Binding-site contacts:
Ligand atom OE2 contacts residue SER86 of chain 1.A at 3.0 Å (h-bond).
Ligand atom O contacts residue THR233 of chain 1.A at 3.5 Å.
Ligand atom O contacts residue GLN113 of chain 1.A at 3.5 Å (h-bond).
Ligand atom N contacts residue LEU230 of chain 1.A at 2.8 Å (h-bond).
Ligand atom NH2 contacts residue SER198 of chain 1.A at 3.0 Å (h-bond).
Ligand atom CA contacts residue LEU230 of chain 1.A at 3.4 Å (hydrophobic).
Ligand atom CG contacts residue ASN195 of chain 1.A at 3.4 Å.
Ligand atom NH2 contacts residue ASP199 of chain 1.A at 2.9 Å (salt-bridge).
Ligand atom O contacts residue LEU230 of chain 1.A at 3.5 Å.
Ligand atom CB contacts residue ASN272 of chain 1.A at 3.1 Å.
Ligand atom NH2 contacts residue GLU262 of chain 1.A at 2.8 Å (salt-bridge).
Ligand atom NH1 contacts residue GLU267 of chain 1.A at 3.4 Å (salt-bridge).
Ligand atom NH2 contacts residue GLU267 of chain 1.A at 3.3 Å (salt-bridge).
Ligand atom NH1 contacts residue PHE271 of chain 1.A at 3.5 Å.
Ligand atom CA contacts residue PHE271 of chain 1.A at 3.2 Å (hydrophobic).
Ligand atom CB contacts residue GLU273 of chain 1.A at 3.4 Å.
Ligand atom CA contacts residue LEU230 of chain 1.A at 3.5 Å (hydrophobic).
Ligand atom C contacts residue GLY232 of chain 1.A at 3.5 Å.
Ligand atom NH1 contacts residue ASN272 of chain 1.A at 2.8 Å (h-bond).
Ligand atom CZ contacts residue PHE271 of chain 1.A at 3.5 Å (hydrophobic).
Ligand atom O contacts residue GLY232 of chain 1.A at 3.1 Å (h-bond).
Ligand atom C contacts residue LEU230 of chain 1.A at 3.3 Å (hydrophobic).
Ligand atom CG contacts residue THR233 of chain 1.A at 3.3 Å.
Ligand atom N contacts residue GLN113 of chain 1.A at 3.2 Å (h-bond).
Ligand atom O contacts residue TYR235 of chain 1.A at 3.1 Å.
Ligand atom N contacts residue TYR235 of chain 1.A at 3.1 Å (h-bond).
Ligand atom N contacts residue GLY232 of chain 1.A at 2.8 Å (h-bond).
Ligand atom OG contacts residue ASN272 of chain 1.A at 3.1 Å (h-bond).
Ligand atom CB contacts residue PRO274 of chain 1.A at 3.5 Å (hydrophobic).
Ligand atom O contacts residue VAL231 of chain 1.A at 3.2 Å.
Ligand atom O contacts residue PRO234 of chain 1.A at 3.4 Å.
Ligand atom OE1 contacts residue ASN195 of chain 1.A at 2.8 Å (h-bond).
Ligand atom CG contacts residue PHE271 of chain 1.A at 3.1 Å (hydrophobic).
Ligand atom O contacts residue LYS197 of chain 1.A at 3.0 Å (salt-bridge).
Ligand atom OG contacts residue ARG114 of chain 1.A at 3.3 Å.
Ligand atom N contacts residue PHE271 of chain 1.A at 2.9 Å (h-bond).
Ligand atom CD contacts residue ASN195 of chain 1.A at 3.5 Å.
Ligand atom NE contacts residue ASP199 of chain 1.A at 2.9 Å (salt-bridge).
Ligand atom OE1 contacts residue LYS197 of chain 1.A at 3.1 Å (salt-bridge).
Ligand atom CA contacts residue GLY232 of chain 1.A at 3.4 Å.

Sequence of chain 1.A:
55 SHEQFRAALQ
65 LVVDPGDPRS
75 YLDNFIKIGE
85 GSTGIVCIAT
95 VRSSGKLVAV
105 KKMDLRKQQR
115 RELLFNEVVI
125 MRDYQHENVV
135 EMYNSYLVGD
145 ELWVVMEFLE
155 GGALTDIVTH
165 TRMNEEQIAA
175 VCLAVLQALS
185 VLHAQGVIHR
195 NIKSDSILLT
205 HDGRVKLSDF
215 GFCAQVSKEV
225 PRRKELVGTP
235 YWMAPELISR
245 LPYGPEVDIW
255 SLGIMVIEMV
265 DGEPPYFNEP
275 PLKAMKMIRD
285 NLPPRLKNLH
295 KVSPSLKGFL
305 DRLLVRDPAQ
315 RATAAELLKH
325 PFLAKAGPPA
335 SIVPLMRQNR

This protein binds this small molecule.
Small molecule (SMILES): CSCC[C@H](NC(=O)[C@H](CCC(=O)O)NC(=O)[C@H](Cc1ccc(O)cc1)NC(=O)[C@H](CCCN=C(N)N)NC(=O)[C@H](C)NC(=O)[C@H](CCCN=C(N)N)NC(=O)[C@@H](N)CO)C(=O)N[C@@H](C)C(=O)N[C@H](C=O)CO